A small-molecule ligand and the protein it binds are described below.
Small molecule (SMILES): O=C1CC(I)=CC=N1

Sequence of chain 1.A:
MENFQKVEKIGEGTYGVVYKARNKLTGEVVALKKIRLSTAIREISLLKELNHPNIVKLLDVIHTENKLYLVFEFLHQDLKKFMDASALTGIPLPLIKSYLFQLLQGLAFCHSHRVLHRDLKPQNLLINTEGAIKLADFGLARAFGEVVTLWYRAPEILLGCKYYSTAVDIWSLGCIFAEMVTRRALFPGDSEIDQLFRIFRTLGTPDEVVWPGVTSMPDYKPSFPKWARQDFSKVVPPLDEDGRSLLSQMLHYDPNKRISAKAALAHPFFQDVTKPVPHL

Binding-site contacts:
Ligand atom O1 contacts residue ALA39 of chain 1.A at 4.1 Å.
Ligand atom C4 contacts residue ILE18 of chain 1.A at 4.3 Å (hydrophobic).
Ligand atom O1 contacts residue LEU91 of chain 1.A at 2.8 Å (h-bond).
Ligand atom C2 contacts residue LEU142 of chain 1.A at 4.0 Å (hydrophobic).
Ligand atom O1 contacts residue PHE90 of chain 1.A at 3.5 Å.
Ligand atom N1 contacts residue LEU142 of chain 1.A at 4.3 Å.
Ligand atom N1 contacts residue LEU91 of chain 1.A at 2.8 Å (h-bond).
Ligand atom C4 contacts residue ASP94 of chain 1.A at 4.2 Å.
Ligand atom C1 contacts residue LEU91 of chain 1.A at 3.6 Å (hydrophobic).
Ligand atom C5 contacts residue LEU142 of chain 1.A at 4.3 Å (hydrophobic).
Ligand atom C4 contacts residue LEU142 of chain 1.A at 4.2 Å (hydrophobic).
Ligand atom C3 contacts residue ILE18 of chain 1.A at 4.2 Å (hydrophobic).
Ligand atom C5 contacts residue PHE90 of chain 1.A at 4.1 Å (hydrophobic).
Ligand atom I1 contacts residue VAL26 of chain 1.A at 4.3 Å.
Ligand atom C5 contacts residue ASP94 of chain 1.A at 4.4 Å.
Ligand atom C2 contacts residue ALA39 of chain 1.A at 4.3 Å (hydrophobic).
Ligand atom C1 contacts residue LEU142 of chain 1.A at 4.1 Å (hydrophobic).
Ligand atom I1 contacts residue ILE18 of chain 1.A at 4.5 Å.
Ligand atom C3 contacts residue LEU142 of chain 1.A at 4.0 Å (hydrophobic).
Ligand atom I1 contacts residue GLN139 of chain 1.A at 3.5 Å.
Ligand atom C5 contacts residue GLN93 of chain 1.A at 4.4 Å.
Ligand atom N1 contacts residue PHE90 of chain 1.A at 3.5 Å.
Ligand atom O1 contacts residue GLU89 of chain 1.A at 3.9 Å.
Ligand atom C1 contacts residue PHE90 of chain 1.A at 3.8 Å (hydrophobic).
Ligand atom C2 contacts residue ILE18 of chain 1.A at 4.4 Å (hydrophobic).
Ligand atom C1 contacts residue ALA39 of chain 1.A at 4.5 Å (hydrophobic).
Ligand atom C5 contacts residue LEU91 of chain 1.A at 3.6 Å (hydrophobic).